This small molecule binds to this protein.
Small molecule (SMILES): NC(=O)C[C@H](N)C(=O)O

Sequence of chain 1.B:
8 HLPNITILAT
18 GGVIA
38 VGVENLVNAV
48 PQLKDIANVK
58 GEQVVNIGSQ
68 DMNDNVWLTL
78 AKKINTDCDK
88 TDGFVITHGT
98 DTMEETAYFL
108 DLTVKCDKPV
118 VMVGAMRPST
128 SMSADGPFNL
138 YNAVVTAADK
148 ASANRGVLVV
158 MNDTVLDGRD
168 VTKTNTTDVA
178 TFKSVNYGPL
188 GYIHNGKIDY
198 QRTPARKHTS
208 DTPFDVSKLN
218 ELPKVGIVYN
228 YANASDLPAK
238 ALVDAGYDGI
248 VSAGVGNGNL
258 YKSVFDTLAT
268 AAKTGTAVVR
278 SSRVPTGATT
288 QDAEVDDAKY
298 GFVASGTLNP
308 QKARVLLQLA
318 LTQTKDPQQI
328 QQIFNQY

Binding-site contacts:
Ligand atom O contacts residue GLY96 of chain 2.B at 3.3 Å.
Ligand atom CB contacts residue VAL20 of chain 2.B at 3.9 Å (hydrophobic).
Ligand atom OXT contacts residue GLY65 of chain 2.B at 3.5 Å.
Ligand atom C contacts residue GLN67 of chain 2.B at 3.5 Å.
Ligand atom CA contacts residue VAL20 of chain 2.B at 4.1 Å (hydrophobic).
Ligand atom CB contacts residue THR97 of chain 2.B at 3.4 Å.
Ligand atom CA contacts residue ASP98 of chain 2.B at 3.7 Å.
Ligand atom OXT contacts residue GLY96 of chain 2.B at 3.1 Å.
Ligand atom CB contacts residue ASP98 of chain 2.B at 3.3 Å.
Ligand atom N contacts residue GLN67 of chain 2.B at 2.7 Å (h-bond).
Ligand atom ND2 contacts residue VAL20 of chain 2.B at 3.3 Å.
Ligand atom OD1 contacts residue VAL20 of chain 2.B at 3.2 Å (h-bond).
Ligand atom CA contacts residue GLN67 of chain 2.B at 3.6 Å.
Ligand atom O contacts residue THR97 of chain 2.B at 3.2 Å (h-bond).
Ligand atom OXT contacts residue GLN67 of chain 2.B at 3.7 Å.
Ligand atom CG contacts residue THR97 of chain 2.B at 3.0 Å.
Ligand atom C contacts residue GLY96 of chain 2.B at 3.5 Å.
Ligand atom CB contacts residue GLU291 of chain 1.B at 3.5 Å.
Ligand atom N contacts residue ASN256 of chain 1.B at 3.5 Å (h-bond).
Ligand atom CG contacts residue ALA122 of chain 2.B at 3.7 Å (hydrophobic).
Ligand atom O contacts residue SER66 of chain 2.B at 2.5 Å (h-bond).
Ligand atom N contacts residue ASP98 of chain 2.B at 2.7 Å (salt-bridge).
Ligand atom ND2 contacts residue MET123 of chain 2.B at 4.2 Å.
Ligand atom OD1 contacts residue THR97 of chain 2.B at 3.0 Å (h-bond).
Ligand atom OXT contacts residue SER66 of chain 2.B at 3.1 Å (h-bond).
Ligand atom O contacts residue GLN67 of chain 2.B at 3.8 Å.
Ligand atom OD1 contacts residue GLY96 of chain 2.B at 3.3 Å.
Ligand atom OD1 contacts residue ALA122 of chain 2.B at 3.7 Å.
Ligand atom ND2 contacts residue ALA122 of chain 2.B at 2.8 Å (h-bond).
Ligand atom CA contacts residue GLU291 of chain 1.B at 3.2 Å.
Ligand atom C contacts residue ASP98 of chain 2.B at 3.9 Å.
Ligand atom OXT contacts residue GLY19 of chain 2.B at 3.3 Å.
Ligand atom N contacts residue GLU291 of chain 1.B at 2.6 Å (salt-bridge).
Ligand atom CG contacts residue VAL20 of chain 2.B at 3.4 Å (hydrophobic).
Ligand atom OD1 contacts residue GLY19 of chain 2.B at 4.1 Å.
Ligand atom ND2 contacts residue THR97 of chain 2.B at 3.1 Å (h-bond).
Ligand atom C contacts residue THR97 of chain 2.B at 3.8 Å.
Ligand atom OXT contacts residue VAL20 of chain 2.B at 3.9 Å.
Ligand atom O contacts residue ASP98 of chain 2.B at 3.0 Å (salt-bridge).
Ligand atom C contacts residue SER66 of chain 2.B at 3.5 Å.

Sequence of chain 2.B:
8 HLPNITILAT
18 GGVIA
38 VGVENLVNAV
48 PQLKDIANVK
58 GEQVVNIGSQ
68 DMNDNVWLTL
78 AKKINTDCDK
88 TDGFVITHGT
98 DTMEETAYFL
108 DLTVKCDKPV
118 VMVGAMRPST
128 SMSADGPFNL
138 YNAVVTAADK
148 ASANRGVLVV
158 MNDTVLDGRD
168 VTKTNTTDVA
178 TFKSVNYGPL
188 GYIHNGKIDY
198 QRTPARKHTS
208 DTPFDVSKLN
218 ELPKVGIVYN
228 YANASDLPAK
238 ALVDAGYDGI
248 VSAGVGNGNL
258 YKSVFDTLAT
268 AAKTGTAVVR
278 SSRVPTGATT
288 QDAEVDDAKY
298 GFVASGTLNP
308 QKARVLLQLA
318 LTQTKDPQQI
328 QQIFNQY